Sequence of chain 1.A:
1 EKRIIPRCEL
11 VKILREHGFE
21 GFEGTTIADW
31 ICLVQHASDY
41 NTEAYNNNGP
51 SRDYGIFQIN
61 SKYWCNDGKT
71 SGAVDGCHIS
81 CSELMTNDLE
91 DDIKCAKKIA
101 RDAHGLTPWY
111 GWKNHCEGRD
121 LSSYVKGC

Binding-site contacts:
Ligand atom O6 contacts residue TYR63 of chain 1.A at 3.2 Å.
Ligand atom O7 contacts residue ASN60 of chain 1.A at 2.9 Å (h-bond).
Ligand atom O3 contacts residue TRP64 of chain 1.A at 3.0 Å (h-bond).
Ligand atom C6 contacts residue TYR63 of chain 1.A at 3.6 Å (hydrophobic).
Ligand atom C2 contacts residue PRO108 of chain 1.A at 3.6 Å (hydrophobic).
Ligand atom O3 contacts residue PRO108 of chain 1.A at 3.9 Å.
Ligand atom O6 contacts residue TRP64 of chain 1.A at 3.4 Å.
Ligand atom C6 contacts residue TYR110 of chain 1.A at 3.2 Å (hydrophobic).
Ligand atom C8 contacts residue VAL74 of chain 1.A at 3.8 Å (hydrophobic).
Ligand atom O6 contacts residue TYR110 of chain 1.A at 3.0 Å (h-bond).
Ligand atom C1 contacts residue ASP53 of chain 1.A at 3.7 Å.
Ligand atom C6 contacts residue TRP109 of chain 1.A at 3.9 Å (hydrophobic).
Ligand atom O7 contacts residue TRP64 of chain 1.A at 3.2 Å.
Ligand atom C3 contacts residue ASP53 of chain 1.A at 3.5 Å.
Ligand atom C8 contacts residue GLN58 of chain 1.A at 3.9 Å.
Ligand atom C6 contacts residue GLN58 of chain 1.A at 3.6 Å.
Ligand atom O4 contacts residue ASP53 of chain 1.A at 3.8 Å.
Ligand atom O7 contacts residue TYR63 of chain 1.A at 3.6 Å.
Ligand atom C4 contacts residue ASP53 of chain 1.A at 3.9 Å.
Ligand atom C5 contacts residue GLN58 of chain 1.A at 3.6 Å.
Ligand atom C5 contacts residue ASP53 of chain 1.A at 3.7 Å.
Ligand atom C1 contacts residue PRO108 of chain 1.A at 3.6 Å (hydrophobic).
Ligand atom C6 contacts residue TRP64 of chain 1.A at 3.8 Å (hydrophobic).
Ligand atom O7 contacts residue TYR110 of chain 1.A at 3.7 Å.
Ligand atom C7 contacts residue TYR110 of chain 1.A at 3.9 Å (hydrophobic).
Ligand atom O4 contacts residue ASN60 of chain 1.A at 3.6 Å.
Ligand atom C8 contacts residue ASN48 of chain 1.A at 3.3 Å.
Ligand atom O6 contacts residue TRP109 of chain 1.A at 3.3 Å.
Ligand atom C6 contacts residue PRO108 of chain 1.A at 3.8 Å (hydrophobic).
Ligand atom O7 contacts residue GLN58 of chain 1.A at 3.9 Å.
Ligand atom C8 contacts residue TRP109 of chain 1.A at 3.3 Å (hydrophobic).
Ligand atom O3 contacts residue TYR110 of chain 1.A at 3.6 Å.
Ligand atom N2 contacts residue PRO108 of chain 1.A at 2.9 Å (h-bond).
Ligand atom C8 contacts residue TYR110 of chain 1.A at 3.5 Å (hydrophobic).
Ligand atom C5 contacts residue TYR110 of chain 1.A at 3.4 Å (hydrophobic).
Ligand atom C3 contacts residue PRO108 of chain 1.A at 3.7 Å (hydrophobic).
Ligand atom O7 contacts residue ILE59 of chain 1.A at 3.7 Å.
Ligand atom C5 contacts residue TYR63 of chain 1.A at 3.6 Å (hydrophobic).
Ligand atom C7 contacts residue PRO108 of chain 1.A at 3.9 Å (hydrophobic).
Ligand atom O6 contacts residue PRO108 of chain 1.A at 3.3 Å (h-bond).

The small molecule below binds the protein below.
Small molecule (SMILES): CC(=O)N[C@@H]1[C@@H](O)[C@H](O[C@@H]2O[C@H](CO)[C@@H](O[C@@H]3O[C@H](CO)[C@@H](O[C@@H]4O[C@H](CO)[C@@H](O)[C@H](O)[C@H]4NC(C)=O)[C@H](O)[C@H]3NC(C)=O)[C@H](O)[C@H]2NC(C)=O)[C@@H](CO)O[C@H]1O